Binding-site contacts:
Ligand atom C6 contacts residue U2 of chain 14.C at 4.1 Å.
Ligand atom C2 contacts residue U2 of chain 14.C at 3.2 Å.
Ligand atom C2 contacts residue U1 of chain 14.C at 3.5 Å.
Ligand atom N1 contacts residue U1 of chain 14.C at 2.8 Å (h-bond).
Ligand atom N1 contacts residue U2 of chain 14.C at 3.5 Å (h-bond).
Ligand atom N3 contacts residue U2 of chain 14.C at 3.7 Å.
Ligand atom C6 contacts residue U3 of chain 14.C at 3.3 Å.
Ligand atom C6 contacts residue U1 of chain 14.C at 3.6 Å.
Ligand atom C4 contacts residue U2 of chain 14.C at 4.3 Å.
Ligand atom N1 contacts residue U3 of chain 14.C at 2.7 Å (h-bond).
Ligand atom C2 contacts residue U3 of chain 14.C at 3.0 Å.
Ligand atom N3 contacts residue U3 of chain 14.C at 4.2 Å.
Ligand atom N6 contacts residue U2 of chain 14.C at 4.2 Å.
Ligand atom N6 contacts residue U3 of chain 14.C at 3.0 Å (h-bond).
Ligand atom N6 contacts residue U1 of chain 14.C at 2.8 Å (h-bond).

The protein below binds the small molecule below.
Small molecule (SMILES): Nc1ncnc2c1ncn2[C@@H]1O[C@H](CO[P](=O)(O)O[C@H]2[C@@H](O)[C@H](n3cnc4c(N)ncnc43)O[C@@H]2CO[P](=O)(O)O[C@H]2[C@@H](O)[C@H](n3cnc4c(N)ncnc43)O[C@@H]2COP(=O)(O)O)[C@@H](O)[C@H]1O